Sequence of chain 1.B:
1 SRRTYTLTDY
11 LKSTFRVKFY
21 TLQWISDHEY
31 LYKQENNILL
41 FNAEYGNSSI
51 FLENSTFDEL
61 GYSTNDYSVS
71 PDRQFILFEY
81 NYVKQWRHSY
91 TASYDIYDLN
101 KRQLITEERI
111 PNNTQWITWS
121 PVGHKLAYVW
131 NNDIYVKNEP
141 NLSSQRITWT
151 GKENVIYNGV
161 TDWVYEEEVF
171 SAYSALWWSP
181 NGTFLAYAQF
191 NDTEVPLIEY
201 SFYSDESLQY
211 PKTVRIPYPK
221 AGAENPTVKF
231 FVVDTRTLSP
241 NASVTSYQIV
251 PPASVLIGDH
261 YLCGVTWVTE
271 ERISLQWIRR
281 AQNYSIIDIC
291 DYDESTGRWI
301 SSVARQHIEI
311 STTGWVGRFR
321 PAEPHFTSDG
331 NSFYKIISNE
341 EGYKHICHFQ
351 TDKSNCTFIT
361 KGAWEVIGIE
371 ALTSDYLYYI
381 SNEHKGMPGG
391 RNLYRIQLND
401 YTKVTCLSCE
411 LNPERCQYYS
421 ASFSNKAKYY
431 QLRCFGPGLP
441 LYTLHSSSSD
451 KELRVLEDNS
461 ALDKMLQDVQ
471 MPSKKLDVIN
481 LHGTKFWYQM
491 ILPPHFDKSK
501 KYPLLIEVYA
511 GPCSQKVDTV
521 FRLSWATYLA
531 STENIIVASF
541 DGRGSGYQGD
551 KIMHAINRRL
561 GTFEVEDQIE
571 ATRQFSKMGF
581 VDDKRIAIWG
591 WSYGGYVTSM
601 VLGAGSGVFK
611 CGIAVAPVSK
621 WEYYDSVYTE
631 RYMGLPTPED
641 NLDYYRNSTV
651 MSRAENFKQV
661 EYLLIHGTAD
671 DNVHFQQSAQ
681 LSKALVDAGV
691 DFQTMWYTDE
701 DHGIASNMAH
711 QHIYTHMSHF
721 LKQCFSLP

A protein and the small-molecule ligand that binds it are described below.
Small molecule (SMILES): CC(=O)N[C@@H]1[C@@H](O)[C@H](O)[C@@H](CO)O[C@H]1O

Binding-site contacts:
Ligand atom C4 contacts residue ASN283 of chain 1.B at 4.2 Å.
Ligand atom C1 contacts residue ASN283 of chain 1.B at 1.4 Å.
Ligand atom O7 contacts residue SER311 of chain 1.B at 3.9 Å.
Ligand atom O7 contacts residue THR312 of chain 1.B at 3.7 Å.
Ligand atom O5 contacts residue ASN283 of chain 1.B at 2.4 Å (h-bond).
Ligand atom C7 contacts residue SER311 of chain 1.B at 3.7 Å.
Ligand atom C3 contacts residue ASN283 of chain 1.B at 3.8 Å.
Ligand atom C8 contacts residue SER311 of chain 1.B at 3.2 Å.
Ligand atom O6 contacts residue ARG558 of chain 1.B at 3.9 Å.
Ligand atom N2 contacts residue ASN283 of chain 1.B at 2.9 Å (h-bond).
Ligand atom C7 contacts residue ASN283 of chain 1.B at 3.5 Å.
Ligand atom C8 contacts residue ASN283 of chain 1.B at 4.3 Å.
Ligand atom N2 contacts residue SER311 of chain 1.B at 4.4 Å.
Ligand atom C2 contacts residue ASN283 of chain 1.B at 2.4 Å.
Ligand atom O5 contacts residue ALA281 of chain 1.B at 4.5 Å.
Ligand atom O7 contacts residue ASN283 of chain 1.B at 4.0 Å.
Ligand atom C8 contacts residue ILE310 of chain 1.B at 3.8 Å (hydrophobic).
Ligand atom C5 contacts residue ASN283 of chain 1.B at 3.7 Å.
Ligand atom C7 contacts residue THR312 of chain 1.B at 4.1 Å.
Ligand atom C8 contacts residue THR312 of chain 1.B at 3.7 Å.